This protein binds this small molecule.
Small molecule (SMILES): O=C(NCc1ncccc1F)c1coc(CCNCCc2nc3ccccc3[nH]2)n1

Sequence of chain 1.A:
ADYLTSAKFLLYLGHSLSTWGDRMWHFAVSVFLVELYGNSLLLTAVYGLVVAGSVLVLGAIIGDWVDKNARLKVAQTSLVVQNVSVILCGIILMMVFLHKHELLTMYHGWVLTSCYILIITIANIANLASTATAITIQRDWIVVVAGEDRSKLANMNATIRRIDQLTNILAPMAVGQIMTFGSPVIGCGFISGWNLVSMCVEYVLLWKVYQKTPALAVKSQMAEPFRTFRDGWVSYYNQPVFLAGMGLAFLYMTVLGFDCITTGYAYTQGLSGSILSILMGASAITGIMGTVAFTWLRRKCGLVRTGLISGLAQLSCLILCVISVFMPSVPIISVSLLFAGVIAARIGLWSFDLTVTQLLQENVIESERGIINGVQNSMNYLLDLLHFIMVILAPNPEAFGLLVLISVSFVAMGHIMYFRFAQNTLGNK

Binding-site contacts:
Ligand atom C19 contacts residue VAL69 of chain 1.A at 4.1 Å (hydrophobic).
Ligand atom C18 contacts residue VAL69 of chain 1.A at 3.8 Å (hydrophobic).
Ligand atom C9 contacts residue ARG467 of chain 1.A at 3.7 Å.
Ligand atom C17 contacts residue PHE509 of chain 1.A at 3.7 Å (hydrophobic).
Ligand atom C9 contacts residue GLY324 of chain 1.A at 4.3 Å.
Ligand atom C3 contacts residue LEU470 of chain 1.A at 4.0 Å (hydrophobic).
Ligand atom C11 contacts residue ASN186 of chain 1.A at 4.1 Å.
Ligand atom O1 contacts residue THR321 of chain 1.A at 3.2 Å.
Ligand atom C6 contacts residue ASP474 of chain 1.A at 3.5 Å.
Ligand atom C2 contacts residue LEU470 of chain 1.A at 3.7 Å (hydrophobic).
Ligand atom O2 contacts residue ARG467 of chain 1.A at 3.9 Å.
Ligand atom C16 contacts residue ASP505 of chain 1.A at 3.3 Å.
Ligand atom C5 contacts residue ASP474 of chain 1.A at 3.4 Å.
Ligand atom O1 contacts residue LEU470 of chain 1.A at 3.9 Å.
Ligand atom C14 contacts residue TYR319 of chain 1.A at 3.4 Å (hydrophobic).
Ligand atom C14 contacts residue ASP505 of chain 1.A at 4.3 Å.
Ligand atom N2 contacts residue TYR319 of chain 1.A at 3.6 Å.
Ligand atom N1 contacts residue LEU470 of chain 1.A at 4.1 Å.
Ligand atom C18 contacts residue ASP505 of chain 1.A at 4.4 Å.
Ligand atom C17 contacts residue ASP505 of chain 1.A at 3.1 Å.
Ligand atom C18 contacts residue PHE509 of chain 1.A at 4.2 Å (hydrophobic).
Ligand atom C6 contacts residue LEU470 of chain 1.A at 4.0 Å (hydrophobic).
Ligand atom C7 contacts residue LEU470 of chain 1.A at 3.4 Å (hydrophobic).
Ligand atom O1 contacts residue GLY324 of chain 1.A at 4.2 Å.
Ligand atom C4 contacts residue TYR319 of chain 1.A at 3.6 Å (hydrophobic).
Ligand atom C15 contacts residue ASP505 of chain 1.A at 4.2 Å.
Ligand atom C5 contacts residue TRP471 of chain 1.A at 4.3 Å (hydrophobic).
Ligand atom C17 contacts residue TYR502 of chain 1.A at 4.0 Å (hydrophobic).
Ligand atom C3 contacts residue TYR319 of chain 1.A at 4.2 Å (hydrophobic).
Ligand atom F1 contacts residue LEU470 of chain 1.A at 2.1 Å.
Ligand atom C21 contacts residue TYR502 of chain 1.A at 4.4 Å (hydrophobic).
Ligand atom C2 contacts residue THR321 of chain 1.A at 4.1 Å.
Ligand atom C1 contacts residue LEU470 of chain 1.A at 4.2 Å (hydrophobic).
Ligand atom N4 contacts residue TYR502 of chain 1.A at 4.1 Å.
Ligand atom C2 contacts residue TYR319 of chain 1.A at 4.1 Å (hydrophobic).
Ligand atom C19 contacts residue TYR65 of chain 1.A at 3.9 Å (hydrophobic).
Ligand atom N4 contacts residue ASP505 of chain 1.A at 3.0 Å (salt-bridge).
Ligand atom C1 contacts residue THR321 of chain 1.A at 4.1 Å.
Ligand atom C16 contacts residue TYR502 of chain 1.A at 3.9 Å (hydrophobic).
Ligand atom C5 contacts residue TYR319 of chain 1.A at 4.2 Å (hydrophobic).